A small-molecule ligand and the protein it binds are described below.
Small molecule (SMILES): CC(=O)[C@H]1CC[C@H]2[C@@H]3CCC4=CC(=O)CC[C@]4(C)[C@H]3CC[C@]12C

Binding-site contacts:
Ligand atom C12 contacts residue TRP125 of chain 1.A at 4.2 Å (hydrophobic).
Ligand atom C20 contacts residue ALA42 of chain 1.A at 3.8 Å (hydrophobic).
Ligand atom C8 contacts residue TRP125 of chain 1.A at 4.3 Å (hydrophobic).
Ligand atom C13 contacts residue ASN56 of chain 1.A at 4.1 Å.
Ligand atom C3 contacts residue THR32 of chain 1.A at 3.7 Å.
Ligand atom C18 contacts residue ASN56 of chain 1.A at 3.7 Å.
Ligand atom C7 contacts residue TRP125 of chain 1.A at 3.8 Å (hydrophobic).
Ligand atom C17 contacts residue TYR44 of chain 1.A at 4.1 Å (hydrophobic).
Ligand atom C6 contacts residue PHE87 of chain 1.A at 3.7 Å (hydrophobic).
Ligand atom C21 contacts residue ALA42 of chain 1.A at 3.8 Å (hydrophobic).
Ligand atom C19 contacts residue ILE68 of chain 1.A at 4.3 Å (hydrophobic).
Ligand atom C12 contacts residue GLU26 of chain 1.A at 4.3 Å.
Ligand atom C21 contacts residue LEU127 of chain 1.A at 3.8 Å (hydrophobic).
Ligand atom C16 contacts residue TRP125 of chain 1.A at 4.0 Å (hydrophobic).
Ligand atom C19 contacts residue PHE87 of chain 1.A at 3.5 Å (hydrophobic).
Ligand atom C20 contacts residue ASN56 of chain 1.A at 4.2 Å.
Ligand atom C18 contacts residue PHE87 of chain 1.A at 4.2 Å (hydrophobic).
Ligand atom C15 contacts residue TYR96 of chain 1.A at 3.6 Å (hydrophobic).
Ligand atom C17 contacts residue TRP125 of chain 1.A at 4.0 Å (hydrophobic).
Ligand atom C8 contacts residue PHE87 of chain 1.A at 4.0 Å (hydrophobic).
Ligand atom C20 contacts residue LEU127 of chain 1.A at 3.7 Å (hydrophobic).
Ligand atom C12 contacts residue ASN56 of chain 1.A at 3.5 Å.
Ligand atom C15 contacts residue TRP125 of chain 1.A at 4.1 Å (hydrophobic).
Ligand atom C21 contacts residue ASN56 of chain 1.A at 3.5 Å.
Ligand atom C21 contacts residue GLU26 of chain 1.A at 4.1 Å.
Ligand atom C15 contacts residue TYR44 of chain 1.A at 4.2 Å (hydrophobic).
Ligand atom C18 contacts residue ALA42 of chain 1.A at 4.1 Å (hydrophobic).
Ligand atom C7 contacts residue PHE87 of chain 1.A at 4.1 Å (hydrophobic).
Ligand atom C14 contacts residue TRP125 of chain 1.A at 3.8 Å (hydrophobic).
Ligand atom C16 contacts residue TYR44 of chain 1.A at 3.6 Å (hydrophobic).
Ligand atom C18 contacts residue TYR44 of chain 1.A at 3.9 Å (hydrophobic).
Ligand atom C2 contacts residue THR32 of chain 1.A at 4.0 Å.
Ligand atom C16 contacts residue TYR96 of chain 1.A at 3.9 Å (hydrophobic).
Ligand atom C20 contacts residue TYR44 of chain 1.A at 3.6 Å (hydrophobic).
Ligand atom C17 contacts residue LEU127 of chain 1.A at 4.2 Å (hydrophobic).
Ligand atom O3 contacts residue THR32 of chain 1.A at 3.4 Å.
Ligand atom O20 contacts residue TYR44 of chain 1.A at 2.6 Å (h-bond).
Ligand atom O20 contacts residue LEU127 of chain 1.A at 3.6 Å.
Ligand atom O20 contacts residue ALA42 of chain 1.A at 3.3 Å.
Ligand atom C11 contacts residue ASN56 of chain 1.A at 4.0 Å.

Sequence of chain 1.A:
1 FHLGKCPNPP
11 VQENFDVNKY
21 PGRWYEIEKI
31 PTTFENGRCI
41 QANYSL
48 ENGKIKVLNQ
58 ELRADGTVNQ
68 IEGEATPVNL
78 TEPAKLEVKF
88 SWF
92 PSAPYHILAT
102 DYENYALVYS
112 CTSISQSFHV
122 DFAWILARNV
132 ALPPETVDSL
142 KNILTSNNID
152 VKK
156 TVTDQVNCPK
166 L